Sequence of chain 1.A:
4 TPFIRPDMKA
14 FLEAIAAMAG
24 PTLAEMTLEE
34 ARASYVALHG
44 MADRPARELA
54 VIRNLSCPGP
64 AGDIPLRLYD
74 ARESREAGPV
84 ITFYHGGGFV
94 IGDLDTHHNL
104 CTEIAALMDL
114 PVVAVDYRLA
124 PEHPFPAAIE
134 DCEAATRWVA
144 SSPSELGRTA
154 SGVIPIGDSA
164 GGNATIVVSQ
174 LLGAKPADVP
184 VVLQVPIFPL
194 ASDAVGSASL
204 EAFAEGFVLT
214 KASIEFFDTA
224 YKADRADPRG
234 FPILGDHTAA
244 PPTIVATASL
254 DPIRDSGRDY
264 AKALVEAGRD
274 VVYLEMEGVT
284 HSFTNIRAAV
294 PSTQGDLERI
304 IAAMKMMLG

Binding-site contacts:
Ligand atom CAN contacts residue GLY91 of chain 1.A at 2.6 Å.
Ligand atom CAO contacts residue SER162 of chain 1.A at 2.8 Å.
Ligand atom CAL contacts residue SER162 of chain 1.A at 2.6 Å.
Ligand atom OAA contacts residue TYR38 of chain 1.A at 3.8 Å.
Ligand atom CAQ contacts residue SER162 of chain 1.A at 2.8 Å.
Ligand atom CAN contacts residue SER162 of chain 1.A at 2.7 Å.
Ligand atom OAB contacts residue TYR38 of chain 1.A at 3.7 Å.
Ligand atom CAM contacts residue HIS284 of chain 1.A at 3.0 Å.
Ligand atom CAO contacts residue GLY91 of chain 1.A at 3.9 Å.
Ligand atom CAH contacts residue VAL211 of chain 1.A at 3.9 Å (hydrophobic).
Ligand atom OAA contacts residue HIS284 of chain 1.A at 3.8 Å.
Ligand atom CAK contacts residue GLY90 of chain 1.A at 4.0 Å.
Ligand atom CAM contacts residue SER162 of chain 1.A at 2.6 Å.
Ligand atom OAB contacts residue HIS284 of chain 1.A at 3.4 Å.
Ligand atom CAQ contacts residue ALA163 of chain 1.A at 3.1 Å (hydrophobic).
Ligand atom CAI contacts residue GLY90 of chain 1.A at 4.0 Å.
Ligand atom CAQ contacts residue GLY91 of chain 1.A at 3.0 Å.
Ligand atom CAP contacts residue LEU212 of chain 1.A at 3.5 Å (hydrophobic).
Ligand atom CAK contacts residue TYR38 of chain 1.A at 3.5 Å (hydrophobic).
Ligand atom CAM contacts residue LEU212 of chain 1.A at 3.7 Å (hydrophobic).
Ligand atom OAA contacts residue GLY89 of chain 1.A at 4.0 Å.
Ligand atom OAA contacts residue GLY90 of chain 1.A at 3.0 Å (h-bond).
Ligand atom CAK contacts residue HIS284 of chain 1.A at 4.0 Å.
Ligand atom CAL contacts residue HIS284 of chain 1.A at 3.6 Å.
Ligand atom OAA contacts residue GLY91 of chain 1.A at 4.0 Å.
Ligand atom OAA contacts residue SER162 of chain 1.A at 3.4 Å (h-bond).
Ligand atom CAN contacts residue ALA163 of chain 1.A at 3.3 Å (hydrophobic).
Ligand atom CAP contacts residue HIS284 of chain 1.A at 3.6 Å.
Ligand atom CAP contacts residue SER162 of chain 1.A at 2.8 Å.
Ligand atom OAB contacts residue SER285 of chain 1.A at 3.0 Å (h-bond).
Ligand atom OAC contacts residue LEU193 of chain 1.A at 3.6 Å.
Ligand atom CAG contacts residue PHE220 of chain 1.A at 3.8 Å (hydrophobic).
Ligand atom CAL contacts residue GLY90 of chain 1.A at 3.5 Å.
Ligand atom CAO contacts residue ALA163 of chain 1.A at 4.0 Å (hydrophobic).
Ligand atom NAE contacts residue SER162 of chain 1.A at 3.8 Å.
Ligand atom CAI contacts residue TYR38 of chain 1.A at 3.6 Å (hydrophobic).
Ligand atom CAL contacts residue GLY91 of chain 1.A at 3.5 Å.
Ligand atom CAN contacts residue GLY90 of chain 1.A at 3.1 Å.
Ligand atom CAG contacts residue LEU212 of chain 1.A at 3.9 Å (hydrophobic).
Ligand atom CAI contacts residue PHE220 of chain 1.A at 3.8 Å (hydrophobic).

The small molecule below binds the protein below.
Small molecule (SMILES): CCCCCC(=O)Oc1ccc([N+](=O)[O-])cc1